Binding-site contacts:
Ligand atom C24 contacts residue PHE409 of chain 1.A at 3.9 Å (hydrophobic).
Ligand atom C23 contacts residue PHE409 of chain 1.A at 3.8 Å (hydrophobic).
Ligand atom C25 contacts residue PHE409 of chain 1.A at 4.0 Å (hydrophobic).
Ligand atom C18 contacts residue ILE498 of chain 1.A at 4.3 Å (hydrophobic).
Ligand atom C26 contacts residue PHE409 of chain 1.A at 3.6 Å (hydrophobic).
Ligand atom C2 contacts residue LEU288 of chain 1.A at 4.1 Å (hydrophobic).
Ligand atom C15 contacts residue PHE501 of chain 1.A at 4.3 Å (hydrophobic).
Ligand atom C27 contacts residue VAL70 of chain 1.A at 3.7 Å (hydrophobic).
Ligand atom C7 contacts residue PHE501 of chain 1.A at 4.3 Å (hydrophobic).
Ligand atom C6 contacts residue PHE501 of chain 1.A at 4.2 Å (hydrophobic).
Ligand atom C27 contacts residue LEU67 of chain 1.A at 3.8 Å (hydrophobic).
Ligand atom C1 contacts residue LEU288 of chain 1.A at 4.3 Å (hydrophobic).

Sequence of chain 1.A:
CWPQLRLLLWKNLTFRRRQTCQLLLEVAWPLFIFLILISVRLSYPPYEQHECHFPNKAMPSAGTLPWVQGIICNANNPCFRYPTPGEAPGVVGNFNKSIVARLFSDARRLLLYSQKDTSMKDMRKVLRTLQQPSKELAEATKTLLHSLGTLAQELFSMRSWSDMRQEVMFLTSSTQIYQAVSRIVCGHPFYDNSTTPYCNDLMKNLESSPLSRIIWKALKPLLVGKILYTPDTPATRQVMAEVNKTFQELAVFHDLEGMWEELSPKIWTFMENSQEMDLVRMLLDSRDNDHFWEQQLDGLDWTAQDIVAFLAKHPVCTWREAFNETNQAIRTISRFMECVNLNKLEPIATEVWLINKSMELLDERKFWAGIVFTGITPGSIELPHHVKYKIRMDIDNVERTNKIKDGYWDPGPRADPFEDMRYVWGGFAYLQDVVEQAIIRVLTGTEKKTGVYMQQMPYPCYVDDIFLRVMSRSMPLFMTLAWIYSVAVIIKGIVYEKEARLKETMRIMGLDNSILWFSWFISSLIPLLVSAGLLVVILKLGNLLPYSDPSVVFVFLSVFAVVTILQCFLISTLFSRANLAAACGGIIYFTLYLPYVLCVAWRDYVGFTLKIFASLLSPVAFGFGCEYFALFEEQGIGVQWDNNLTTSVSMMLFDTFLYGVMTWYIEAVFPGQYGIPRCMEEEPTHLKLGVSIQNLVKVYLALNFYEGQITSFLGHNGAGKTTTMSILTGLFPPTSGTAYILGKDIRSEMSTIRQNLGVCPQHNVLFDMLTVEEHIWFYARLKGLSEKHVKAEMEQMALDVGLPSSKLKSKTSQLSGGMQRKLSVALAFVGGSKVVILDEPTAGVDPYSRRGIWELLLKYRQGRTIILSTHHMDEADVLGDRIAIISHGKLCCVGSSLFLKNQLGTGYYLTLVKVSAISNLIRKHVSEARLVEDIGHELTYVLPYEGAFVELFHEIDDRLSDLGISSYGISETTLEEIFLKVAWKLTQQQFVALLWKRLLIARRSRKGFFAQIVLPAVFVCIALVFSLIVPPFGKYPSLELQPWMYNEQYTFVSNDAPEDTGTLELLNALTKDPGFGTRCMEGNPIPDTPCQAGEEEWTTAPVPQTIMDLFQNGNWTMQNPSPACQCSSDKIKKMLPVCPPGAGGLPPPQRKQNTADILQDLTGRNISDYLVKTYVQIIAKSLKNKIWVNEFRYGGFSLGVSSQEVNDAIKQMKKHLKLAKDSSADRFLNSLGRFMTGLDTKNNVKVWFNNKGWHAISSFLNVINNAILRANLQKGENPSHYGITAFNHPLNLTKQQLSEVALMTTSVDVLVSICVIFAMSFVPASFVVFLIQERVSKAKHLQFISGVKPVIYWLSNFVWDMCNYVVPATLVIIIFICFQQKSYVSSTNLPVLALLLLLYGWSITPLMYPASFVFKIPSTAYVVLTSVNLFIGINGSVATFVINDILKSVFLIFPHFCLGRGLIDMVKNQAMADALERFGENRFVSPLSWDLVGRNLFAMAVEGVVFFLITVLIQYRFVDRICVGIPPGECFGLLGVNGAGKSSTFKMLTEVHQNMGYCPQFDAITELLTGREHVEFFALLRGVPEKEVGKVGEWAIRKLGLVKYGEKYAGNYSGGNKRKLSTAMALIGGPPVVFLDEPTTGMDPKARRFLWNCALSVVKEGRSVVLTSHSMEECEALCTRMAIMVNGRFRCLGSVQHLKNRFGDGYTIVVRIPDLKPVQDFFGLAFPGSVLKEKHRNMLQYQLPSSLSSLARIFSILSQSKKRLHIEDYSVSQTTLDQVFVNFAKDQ

A small-molecule ligand and the protein it binds are described below.
Small molecule (SMILES): CC(C)CCC[C@@H](C)[C@H]1CC[C@H]2[C@@H]3CC=C4C[C@@H](O)CC[C@]4(C)[C@H]3CC[C@]12C